Binding-site contacts:
Ligand atom C3 contacts residue PHE759 of chain 1.A at 4.4 Å (hydrophobic).
Ligand atom C13 contacts residue LEU690 of chain 1.A at 4.2 Å (hydrophobic).
Ligand atom C27 contacts residue LEU690 of chain 1.A at 4.4 Å (hydrophobic).
Ligand atom C15 contacts residue LEU690 of chain 1.A at 3.4 Å (hydrophobic).
Ligand atom C14 contacts residue LEU690 of chain 1.A at 3.9 Å (hydrophobic).
Ligand atom O1 contacts residue PHE759 of chain 1.A at 3.9 Å.
Ligand atom C1 contacts residue PHE759 of chain 1.A at 4.3 Å (hydrophobic).
Ligand atom C8 contacts residue LEU690 of chain 1.A at 3.8 Å (hydrophobic).
Ligand atom C7 contacts residue LEU690 of chain 1.A at 4.4 Å (hydrophobic).
Ligand atom C19 contacts residue PHE687 of chain 1.A at 3.7 Å (hydrophobic).
Ligand atom C2 contacts residue PHE759 of chain 1.A at 3.5 Å (hydrophobic).
Ligand atom C11 contacts residue LEU774 of chain 1.A at 4.4 Å (hydrophobic).
Ligand atom C18 contacts residue LEU690 of chain 1.A at 3.4 Å (hydrophobic).
Ligand atom C16 contacts residue LEU690 of chain 1.A at 4.2 Å (hydrophobic).

This protein binds this small molecule.
Small molecule (SMILES): CC(C)CCC[C@@H](C)[C@H]1CC[C@H]2[C@@H]3CC=C4C[C@@H](O)CC[C@]4(C)[C@H]3CC[C@]12C

Sequence of chain 1.A:
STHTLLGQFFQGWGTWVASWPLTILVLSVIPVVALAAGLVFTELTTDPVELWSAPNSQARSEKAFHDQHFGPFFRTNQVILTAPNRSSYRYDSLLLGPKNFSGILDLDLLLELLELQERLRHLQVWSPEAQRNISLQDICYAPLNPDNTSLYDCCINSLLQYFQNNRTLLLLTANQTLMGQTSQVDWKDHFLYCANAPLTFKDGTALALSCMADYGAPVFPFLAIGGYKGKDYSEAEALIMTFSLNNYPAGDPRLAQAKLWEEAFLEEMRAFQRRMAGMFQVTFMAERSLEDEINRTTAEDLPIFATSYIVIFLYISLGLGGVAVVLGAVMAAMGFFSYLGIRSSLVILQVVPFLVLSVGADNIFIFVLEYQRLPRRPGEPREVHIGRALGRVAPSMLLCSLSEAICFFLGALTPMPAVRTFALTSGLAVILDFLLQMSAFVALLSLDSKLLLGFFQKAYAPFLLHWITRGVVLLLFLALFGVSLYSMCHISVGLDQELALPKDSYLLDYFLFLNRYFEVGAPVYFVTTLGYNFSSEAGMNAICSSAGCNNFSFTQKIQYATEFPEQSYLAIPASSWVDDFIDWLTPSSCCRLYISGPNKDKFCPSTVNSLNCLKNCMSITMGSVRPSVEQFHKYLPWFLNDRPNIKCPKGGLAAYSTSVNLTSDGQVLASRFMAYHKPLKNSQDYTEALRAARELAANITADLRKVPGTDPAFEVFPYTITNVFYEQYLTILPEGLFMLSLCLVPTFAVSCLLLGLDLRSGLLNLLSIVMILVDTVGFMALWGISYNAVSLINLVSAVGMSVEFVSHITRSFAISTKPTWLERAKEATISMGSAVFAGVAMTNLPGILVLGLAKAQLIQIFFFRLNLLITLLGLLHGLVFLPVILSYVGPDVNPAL